Binding-site contacts:
Ligand atom CB contacts residue MET130 of chain 2.A at 3.1 Å (hydrophobic).
Ligand atom CD1 contacts residue PRO233 of chain 2.A at 3.8 Å (hydrophobic).
Ligand atom O contacts residue GLN152 of chain 2.A at 3.0 Å (h-bond).
Ligand atom C contacts residue GLY81 of chain 2.A at 4.0 Å.
Ligand atom N contacts residue MET130 of chain 2.A at 3.6 Å (h-bond).
Ligand atom O contacts residue GLN229 of chain 2.A at 3.8 Å.
Ligand atom C contacts residue ASN82 of chain 2.A at 4.0 Å.
Ligand atom OD2 contacts residue PRO225 of chain 2.A at 3.2 Å.
Ligand atom CD1 contacts residue ILE231 of chain 2.A at 3.9 Å (hydrophobic).
Ligand atom OXT contacts residue ASN82 of chain 2.A at 3.1 Å (h-bond).
Ligand atom CD1 contacts residue GLY230 of chain 2.A at 3.9 Å.
Ligand atom O contacts residue GLY230 of chain 2.A at 3.0 Å (h-bond).
Ligand atom C contacts residue GLY81 of chain 2.A at 4.0 Å.
Ligand atom O contacts residue GLN229 of chain 2.A at 3.8 Å.
Ligand atom N contacts residue GLY81 of chain 2.A at 3.9 Å.
Ligand atom N contacts residue HIS226 of chain 2.A at 3.0 Å (h-bond).
Ligand atom CG1 contacts residue GLY230 of chain 2.A at 3.4 Å.
Ligand atom CG2 contacts residue GLN152 of chain 2.A at 3.4 Å.
Ligand atom OXT contacts residue THR83 of chain 2.A at 2.9 Å (h-bond).
Ligand atom OD2 contacts residue HIS226 of chain 2.A at 2.9 Å (h-bond).
Ligand atom CA contacts residue SER80 of chain 2.A at 3.7 Å.
Ligand atom C contacts residue THR83 of chain 2.A at 4.0 Å.
Ligand atom CA contacts residue MET130 of chain 2.A at 3.9 Å (hydrophobic).
Ligand atom CG2 contacts residue LLP51 of chain 2.A at 3.9 Å.
Ligand atom C contacts residue GLY230 of chain 2.A at 3.8 Å.
Ligand atom C contacts residue SER79 of chain 2.A at 3.4 Å.
Ligand atom O contacts residue SER79 of chain 2.A at 2.8 Å (h-bond).
Ligand atom OXT contacts residue SER79 of chain 2.A at 3.5 Å (h-bond).
Ligand atom CD1 contacts residue GLY186 of chain 2.A at 4.0 Å.
Ligand atom OD2 contacts residue GLY224 of chain 2.A at 4.1 Å.
Ligand atom O contacts residue THR83 of chain 2.A at 4.0 Å.
Ligand atom C contacts residue GLN152 of chain 2.A at 4.0 Å.
Ligand atom OXT contacts residue GLY81 of chain 2.A at 3.5 Å.
Ligand atom CB contacts residue HIS226 of chain 2.A at 3.5 Å.
Ligand atom N contacts residue SER80 of chain 2.A at 3.0 Å (h-bond).
Ligand atom CA contacts residue HIS226 of chain 2.A at 3.7 Å.
Ligand atom CG contacts residue HIS226 of chain 2.A at 4.0 Å.
Ligand atom OXT contacts residue LLP51 of chain 2.A at 3.8 Å.
Ligand atom N contacts residue SER80 of chain 2.A at 3.6 Å (h-bond).
Ligand atom CG2 contacts residue PHE153 of chain 2.A at 3.9 Å (hydrophobic).

This small molecule binds to this protein.
Small molecule (SMILES): CC[C@H](C)[C@H](NC(=O)CNC(=O)[C@H](CO)NC(=O)CNC(=O)[C@@H](N)CC(=O)O)C(=O)O

Sequence of chain 2.A:
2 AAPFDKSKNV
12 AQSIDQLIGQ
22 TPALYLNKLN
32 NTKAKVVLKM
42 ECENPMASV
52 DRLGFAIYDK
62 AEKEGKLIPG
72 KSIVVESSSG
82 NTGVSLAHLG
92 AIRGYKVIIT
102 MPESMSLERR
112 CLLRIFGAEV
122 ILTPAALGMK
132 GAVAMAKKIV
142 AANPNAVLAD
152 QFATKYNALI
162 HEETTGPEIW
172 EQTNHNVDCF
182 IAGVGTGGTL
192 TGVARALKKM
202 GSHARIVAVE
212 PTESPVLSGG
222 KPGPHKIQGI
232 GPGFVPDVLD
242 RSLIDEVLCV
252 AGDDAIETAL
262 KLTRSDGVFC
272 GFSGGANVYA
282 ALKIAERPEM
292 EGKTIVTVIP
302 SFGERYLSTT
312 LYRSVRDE